The protein below binds the small molecule below.
Small molecule (SMILES): C[C@@H](C(=O)O)c1ccc(-c2ccccc2)c(F)c1

Sequence of chain 1.A:
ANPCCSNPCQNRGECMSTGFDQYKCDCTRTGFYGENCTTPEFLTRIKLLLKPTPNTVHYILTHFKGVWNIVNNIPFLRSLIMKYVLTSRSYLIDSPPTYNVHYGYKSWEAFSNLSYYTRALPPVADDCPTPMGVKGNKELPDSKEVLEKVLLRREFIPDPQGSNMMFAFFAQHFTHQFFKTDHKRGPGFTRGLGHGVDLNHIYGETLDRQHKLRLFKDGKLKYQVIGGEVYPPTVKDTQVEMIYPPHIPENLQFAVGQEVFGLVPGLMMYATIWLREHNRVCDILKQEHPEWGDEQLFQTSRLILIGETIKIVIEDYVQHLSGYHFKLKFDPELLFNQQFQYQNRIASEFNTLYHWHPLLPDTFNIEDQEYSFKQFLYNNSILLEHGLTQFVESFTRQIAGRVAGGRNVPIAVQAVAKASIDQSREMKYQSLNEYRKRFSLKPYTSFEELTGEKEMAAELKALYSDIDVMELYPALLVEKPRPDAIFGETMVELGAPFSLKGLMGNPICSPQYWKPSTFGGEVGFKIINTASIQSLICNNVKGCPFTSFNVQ

Binding-site contacts:
Ligand atom C8 contacts residue VAL318 of chain 1.A at 3.6 Å (hydrophobic).
Ligand atom C2 contacts residue ALA496 of chain 1.A at 3.9 Å (hydrophobic).
Ligand atom C14 contacts residue ARG89 of chain 1.A at 3.9 Å.
Ligand atom C contacts residue TRP356 of chain 1.A at 4.1 Å (hydrophobic).
Ligand atom F contacts residue VAL492 of chain 1.A at 3.5 Å.
Ligand atom C1 contacts residue SER499 of chain 1.A at 3.5 Å.
Ligand atom C14 contacts residue ALA496 of chain 1.A at 4.0 Å (hydrophobic).
Ligand atom O contacts residue VAL85 of chain 1.A at 3.9 Å.
Ligand atom C6 contacts residue ALA496 of chain 1.A at 3.6 Å (hydrophobic).
Ligand atom C5 contacts residue TYR354 of chain 1.A at 3.8 Å (hydrophobic).
Ligand atom O contacts residue ALA496 of chain 1.A at 3.9 Å.
Ligand atom C12 contacts residue LEU500 of chain 1.A at 4.0 Å (hydrophobic).
Ligand atom C10 contacts residue ALA496 of chain 1.A at 3.7 Å (hydrophobic).
Ligand atom C3 contacts residue GLY495 of chain 1.A at 3.6 Å.
Ligand atom C9 contacts residue ALA496 of chain 1.A at 3.5 Å (hydrophobic).
Ligand atom C9 contacts residue VAL318 of chain 1.A at 3.7 Å (hydrophobic).
Ligand atom O1 contacts residue ARG89 of chain 1.A at 3.5 Å (salt-bridge).
Ligand atom C13 contacts residue VAL318 of chain 1.A at 3.4 Å (hydrophobic).
Ligand atom C8 contacts residue ALA496 of chain 1.A at 3.5 Å (hydrophobic).
Ligand atom C7 contacts residue SER499 of chain 1.A at 3.8 Å.
Ligand atom C4 contacts residue TRP356 of chain 1.A at 4.1 Å (hydrophobic).
Ligand atom C4 contacts residue GLY495 of chain 1.A at 3.4 Å.
Ligand atom C contacts residue TYR354 of chain 1.A at 3.6 Å (hydrophobic).
Ligand atom C4 contacts residue MET491 of chain 1.A at 3.9 Å (hydrophobic).
Ligand atom C11 contacts residue ALA496 of chain 1.A at 3.8 Å (hydrophobic).
Ligand atom O1 contacts residue TYR324 of chain 1.A at 2.8 Å (h-bond).
Ligand atom C7 contacts residue VAL318 of chain 1.A at 4.0 Å (hydrophobic).
Ligand atom C contacts residue SER499 of chain 1.A at 3.9 Å.
Ligand atom C12 contacts residue VAL318 of chain 1.A at 4.1 Å (hydrophobic).
Ligand atom C14 contacts residue TYR324 of chain 1.A at 4.1 Å (hydrophobic).
Ligand atom O contacts residue ARG89 of chain 1.A at 2.9 Å (salt-bridge).
Ligand atom C7 contacts residue ALA496 of chain 1.A at 3.3 Å (hydrophobic).
Ligand atom C5 contacts residue TRP356 of chain 1.A at 3.6 Å (hydrophobic).
Ligand atom O contacts residue LEU500 of chain 1.A at 4.0 Å.
Ligand atom C2 contacts residue GLY495 of chain 1.A at 4.0 Å.
Ligand atom F contacts residue LEU321 of chain 1.A at 3.3 Å.
Ligand atom C11 contacts residue LEU321 of chain 1.A at 3.9 Å (hydrophobic).
Ligand atom C13 contacts residue LEU328 of chain 1.A at 3.3 Å (hydrophobic).
Ligand atom C3 contacts residue ALA496 of chain 1.A at 3.5 Å (hydrophobic).
Ligand atom C8 contacts residue LEU500 of chain 1.A at 3.9 Å (hydrophobic).